A small-molecule ligand and the protein it binds are described below.
Small molecule (SMILES): Nc1nc2c(ncn2[C@@H]2O[C@H](CO[P](=O)(O)O[P](=O)(O)NP(=O)(O)O)[C@@H](O)[C@H]2O)c(=O)[nH]1

Binding-site contacts:
Ligand atom C2 contacts residue ASP119 of chain 1.A at 3.5 Å.
Ligand atom N2 contacts residue ASP119 of chain 1.A at 3.2 Å (salt-bridge).
Ligand atom O1B contacts residue GLY15 of chain 1.A at 3.0 Å (h-bond).
Ligand atom O2B contacts residue LYS16 of chain 1.A at 3.6 Å (salt-bridge).
Ligand atom O3G contacts residue LYS16 of chain 1.A at 2.9 Å (salt-bridge).
Ligand atom N1 contacts residue ASP119 of chain 1.A at 2.7 Å (salt-bridge).
Ligand atom O1A contacts residue SER17 of chain 1.A at 3.4 Å (h-bond).
Ligand atom O6 contacts residue LYS117 of chain 1.A at 3.4 Å.
Ligand atom N7 contacts residue ALA18 of chain 1.A at 3.5 Å.
Ligand atom O6 contacts residue ALA146 of chain 1.A at 2.8 Å (h-bond).
Ligand atom O3' contacts residue GLU31 of chain 1.A at 3.3 Å.
Ligand atom O6 contacts residue ASN116 of chain 1.A at 3.3 Å (h-bond).
Ligand atom N3B contacts residue GLY13 of chain 1.A at 3.0 Å (h-bond).
Ligand atom O1B contacts residue VAL14 of chain 1.A at 3.3 Å (h-bond).
Ligand atom O2G contacts residue MG1 of chain 1.C at 2.8 Å.
Ligand atom O2' contacts residue VAL29 of chain 1.A at 2.7 Å (h-bond).
Ligand atom O6 contacts residue LYS147 of chain 1.A at 3.4 Å (salt-bridge).
Ligand atom N7 contacts residue ASN116 of chain 1.A at 3.4 Å (h-bond).
Ligand atom O2' contacts residue ASP30 of chain 1.A at 3.5 Å.
Ligand atom C6 contacts residue LYS117 of chain 1.A at 3.5 Å.
Ligand atom O1A contacts residue GLY15 of chain 1.A at 3.3 Å.
Ligand atom N2 contacts residue LEU120 of chain 1.A at 3.3 Å.
Ligand atom O2G contacts residue SER17 of chain 1.A at 3.4 Å (h-bond).
Ligand atom C8 contacts residue ALA18 of chain 1.A at 3.6 Å (hydrophobic).
Ligand atom O2B contacts residue SER17 of chain 1.A at 2.5 Å (h-bond).
Ligand atom O2B contacts residue MG1 of chain 1.C at 3.0 Å.
Ligand atom O1G contacts residue TYR32 of chain 1.A at 3.3 Å (h-bond).
Ligand atom O6 contacts residue SER145 of chain 1.A at 3.5 Å.
Ligand atom O2G contacts residue THR35 of chain 1.A at 2.7 Å (h-bond).
Ligand atom C2' contacts residue VAL29 of chain 1.A at 3.6 Å (hydrophobic).
Ligand atom O2' contacts residue PHE28 of chain 1.A at 3.2 Å.
Ligand atom O3' contacts residue ASP30 of chain 1.A at 3.4 Å (salt-bridge).
Ligand atom O3G contacts residue GLY60 of chain 1.A at 2.8 Å (h-bond).
Ligand atom O3A contacts residue GLY13 of chain 1.A at 3.5 Å.
Ligand atom O3' contacts residue TYR32 of chain 1.A at 3.5 Å (h-bond).
Ligand atom O1B contacts residue LYS16 of chain 1.A at 2.9 Å (salt-bridge).
Ligand atom O1A contacts residue ALA18 of chain 1.A at 2.7 Å (h-bond).
Ligand atom O3A contacts residue GLY15 of chain 1.A at 3.4 Å (h-bond).
Ligand atom C3' contacts residue GLU31 of chain 1.A at 3.4 Å.
Ligand atom O1G contacts residue THR35 of chain 1.A at 3.6 Å.

Sequence of chain 1.A:
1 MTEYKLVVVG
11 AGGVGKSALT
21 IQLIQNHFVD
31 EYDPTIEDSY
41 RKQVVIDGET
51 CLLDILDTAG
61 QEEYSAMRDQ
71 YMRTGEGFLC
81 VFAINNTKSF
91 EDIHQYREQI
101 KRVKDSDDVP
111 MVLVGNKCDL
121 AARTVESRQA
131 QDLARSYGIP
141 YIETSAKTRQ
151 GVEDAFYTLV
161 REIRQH